Sequence of chain 1.I:
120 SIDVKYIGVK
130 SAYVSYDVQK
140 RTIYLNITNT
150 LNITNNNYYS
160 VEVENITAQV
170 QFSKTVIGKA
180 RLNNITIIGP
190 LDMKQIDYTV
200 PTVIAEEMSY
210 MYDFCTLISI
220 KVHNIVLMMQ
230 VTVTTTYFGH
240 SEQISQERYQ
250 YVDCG

Binding-site contacts:
Ligand atom O7 contacts residue NAG1 of chain 1.TA at 3.5 Å.
Ligand atom O5 contacts residue ASN145 of chain 1.F at 2.4 Å (h-bond).
Ligand atom C6 contacts residue NAG1 of chain 1.TA at 4.2 Å.
Ligand atom C1 contacts residue ASN145 of chain 1.F at 1.4 Å.
Ligand atom C2 contacts residue ASN145 of chain 1.F at 2.5 Å.
Ligand atom O5 contacts residue NAG1 of chain 1.TA at 4.4 Å.
Ligand atom C5 contacts residue ASN145 of chain 1.F at 3.7 Å.
Ligand atom C3 contacts residue NAG1 of chain 1.N at 4.4 Å.
Ligand atom O3 contacts residue NAG1 of chain 1.TA at 4.2 Å.
Ligand atom C2 contacts residue NAG1 of chain 1.TA at 4.5 Å.
Ligand atom C7 contacts residue NAG1 of chain 1.TA at 4.3 Å.
Ligand atom C3 contacts residue ASN145 of chain 1.F at 3.8 Å.
Ligand atom C1 contacts residue NAG1 of chain 1.N at 4.4 Å.
Ligand atom O7 contacts residue ASN145 of chain 1.F at 3.0 Å (h-bond).
Ligand atom C4 contacts residue ASN145 of chain 1.F at 4.3 Å.
Ligand atom O7 contacts residue ASN145 of chain 1.I at 4.4 Å.
Ligand atom N2 contacts residue NAG1 of chain 1.N at 3.9 Å.
Ligand atom O6 contacts residue NAG1 of chain 1.N at 4.1 Å.
Ligand atom C8 contacts residue NAG1 of chain 1.N at 3.5 Å.
Ligand atom N2 contacts residue ASN145 of chain 1.F at 2.9 Å (h-bond).
Ligand atom C4 contacts residue NAG1 of chain 1.TA at 4.4 Å.
Ligand atom C8 contacts residue ASN145 of chain 1.F at 4.4 Å.
Ligand atom C5 contacts residue NAG1 of chain 1.N at 4.5 Å.
Ligand atom C1 contacts residue ASN145 of chain 1.A at 3.9 Å.
Ligand atom C7 contacts residue NAG1 of chain 1.N at 4.0 Å.
Ligand atom C7 contacts residue ASN145 of chain 1.F at 3.3 Å.

This small molecule binds to this protein.
Small molecule (SMILES): CC(=O)N[C@@H]1[C@@H](O)[C@H](O)[C@@H](CO)O[C@H]1O

Sequence of chain 1.F:
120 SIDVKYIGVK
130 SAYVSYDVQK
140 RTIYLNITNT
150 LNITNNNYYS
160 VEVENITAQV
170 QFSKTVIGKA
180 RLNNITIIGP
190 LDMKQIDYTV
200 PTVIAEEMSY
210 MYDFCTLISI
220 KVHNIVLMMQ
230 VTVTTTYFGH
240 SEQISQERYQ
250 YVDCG

Sequence of chain 1.A:
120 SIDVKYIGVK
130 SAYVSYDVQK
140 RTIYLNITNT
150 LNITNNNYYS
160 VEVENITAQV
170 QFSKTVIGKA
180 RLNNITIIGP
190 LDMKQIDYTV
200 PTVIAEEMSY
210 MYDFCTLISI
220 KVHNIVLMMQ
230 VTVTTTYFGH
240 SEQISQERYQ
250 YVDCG